Sequence of chain 1.E:
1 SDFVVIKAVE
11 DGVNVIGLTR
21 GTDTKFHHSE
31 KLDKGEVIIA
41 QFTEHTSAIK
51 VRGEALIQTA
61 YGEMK

Sequence of chain 1.F:
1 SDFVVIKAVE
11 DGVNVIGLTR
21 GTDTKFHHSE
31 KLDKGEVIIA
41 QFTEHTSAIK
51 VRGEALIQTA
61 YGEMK

The small molecule below binds the protein below.
Small molecule (SMILES): N[C@@H](Cc1c[nH]c2ccccc12)C(=O)O

Binding-site contacts:
Ligand atom OXT contacts residue THR46 of chain 1.F at 2.8 Å (h-bond).
Ligand atom C contacts residue GLY21 of chain 1.E at 3.4 Å.
Ligand atom CA contacts residue SER47 of chain 1.E at 3.9 Å.
Ligand atom CZ2 contacts residue ALA40 of chain 1.F at 3.9 Å (hydrophobic).
Ligand atom O contacts residue SER47 of chain 1.E at 3.0 Å (h-bond).
Ligand atom CB contacts residue SER47 of chain 1.E at 3.3 Å.
Ligand atom CZ2 contacts residue THR46 of chain 1.F at 4.0 Å.
Ligand atom CA contacts residue THR19 of chain 1.E at 3.8 Å.
Ligand atom O contacts residue GLY21 of chain 1.E at 3.0 Å (h-bond).
Ligand atom NE1 contacts residue GLN41 of chain 1.F at 2.8 Å (h-bond).
Ligand atom CZ3 contacts residue GLY17 of chain 1.F at 3.6 Å.
Ligand atom N contacts residue ARG20 of chain 1.E at 4.0 Å.
Ligand atom CD1 contacts residue THR43 of chain 1.F at 3.8 Å.
Ligand atom CZ2 contacts residue ILE49 of chain 1.F at 3.9 Å (hydrophobic).
Ligand atom CD1 contacts residue SER47 of chain 1.E at 3.4 Å.
Ligand atom CG contacts residue SER47 of chain 1.E at 3.8 Å.
Ligand atom O contacts residue ARG20 of chain 1.E at 3.5 Å.
Ligand atom CE2 contacts residue ALA40 of chain 1.F at 4.0 Å (hydrophobic).
Ligand atom O contacts residue THR43 of chain 1.F at 3.6 Å (h-bond).
Ligand atom OXT contacts residue THR43 of chain 1.F at 2.6 Å (h-bond).
Ligand atom N contacts residue GLY21 of chain 1.E at 2.8 Å (h-bond).
Ligand atom N contacts residue THR24 of chain 1.E at 2.8 Å (h-bond).
Ligand atom CE3 contacts residue HIS27 of chain 1.F at 3.9 Å.
Ligand atom CH2 contacts residue GLY17 of chain 1.F at 3.4 Å.
Ligand atom CE3 contacts residue HIS28 of chain 1.F at 4.0 Å.
Ligand atom OXT contacts residue GLY21 of chain 1.E at 3.9 Å.
Ligand atom NE1 contacts residue SER47 of chain 1.E at 4.1 Å.
Ligand atom CB contacts residue THR19 of chain 1.E at 3.7 Å.
Ligand atom N contacts residue THR19 of chain 1.E at 2.8 Å (h-bond).
Ligand atom C contacts residue THR43 of chain 1.F at 3.5 Å.
Ligand atom CZ3 contacts residue HIS28 of chain 1.F at 4.0 Å.
Ligand atom C contacts residue SER47 of chain 1.E at 3.6 Å.
Ligand atom CB contacts residue THR24 of chain 1.E at 3.6 Å.
Ligand atom CA contacts residue THR24 of chain 1.E at 3.2 Å.
Ligand atom C contacts residue THR46 of chain 1.F at 3.9 Å.
Ligand atom N contacts residue ASP23 of chain 1.E at 3.2 Å (salt-bridge).
Ligand atom CA contacts residue GLY21 of chain 1.E at 3.5 Å.
Ligand atom CD1 contacts residue GLN41 of chain 1.F at 3.5 Å.
Ligand atom NE1 contacts residue ALA40 of chain 1.F at 3.9 Å.
Ligand atom CE2 contacts residue GLN41 of chain 1.F at 4.0 Å.